Binding-site contacts:
Ligand atom O1 contacts residue THR62 of chain 1.H at 4.4 Å.
Ligand atom P contacts residue SER69 of chain 1.H at 4.3 Å.
Ligand atom O4 contacts residue SER69 of chain 1.H at 4.0 Å.
Ligand atom CA contacts residue SER68 of chain 1.H at 4.5 Å.
Ligand atom P contacts residue SER68 of chain 1.H at 2.5 Å.
Ligand atom N contacts residue SER68 of chain 1.H at 3.9 Å.
Ligand atom O4 contacts residue SER68 of chain 1.H at 3.1 Å.
Ligand atom O3 contacts residue SER68 of chain 1.H at 1.4 Å.
Ligand atom O3 contacts residue THR62 of chain 1.H at 4.3 Å.
Ligand atom O1 contacts residue SER68 of chain 1.H at 2.9 Å.
Ligand atom O3 contacts residue ALA67 of chain 1.H at 4.1 Å.
Ligand atom O2 contacts residue SER68 of chain 1.H at 3.8 Å.
Ligand atom O3 contacts residue SER69 of chain 1.H at 3.2 Å (h-bond).

A protein and the small-molecule ligand that binds it are described below.
Small molecule (SMILES): NCCOP(=O)(O)O

Sequence of chain 1.H:
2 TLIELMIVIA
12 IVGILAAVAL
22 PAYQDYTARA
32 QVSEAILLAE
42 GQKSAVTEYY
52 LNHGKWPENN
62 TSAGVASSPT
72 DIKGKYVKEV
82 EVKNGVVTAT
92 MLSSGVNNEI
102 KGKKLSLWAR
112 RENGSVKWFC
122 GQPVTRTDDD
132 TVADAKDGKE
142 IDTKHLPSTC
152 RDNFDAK